A small-molecule ligand and the protein it binds are described below.
Small molecule (SMILES): CC(=O)N[C@@H]1[C@@H](O)[C@H](O)[C@@H](CO)O[C@H]1O

Binding-site contacts:
Ligand atom C1 contacts residue THR164 of chain 1.A at 4.0 Å.
Ligand atom C6 contacts residue GLU165 of chain 1.A at 4.1 Å.
Ligand atom C2 contacts residue ASN470 of chain 1.A at 2.6 Å.
Ligand atom C5 contacts residue THR164 of chain 1.A at 4.1 Å.
Ligand atom C7 contacts residue ASN470 of chain 1.A at 3.6 Å.
Ligand atom O6 contacts residue THR164 of chain 1.A at 2.2 Å (h-bond).
Ligand atom C4 contacts residue ASN470 of chain 1.A at 4.2 Å.
Ligand atom C5 contacts residue ASN470 of chain 1.A at 3.6 Å.
Ligand atom N2 contacts residue ASN470 of chain 1.A at 3.2 Å (h-bond).
Ligand atom O5 contacts residue THR164 of chain 1.A at 3.4 Å.
Ligand atom C1 contacts residue ASN470 of chain 1.A at 1.4 Å.
Ligand atom O5 contacts residue ASN470 of chain 1.A at 2.3 Å (h-bond).
Ligand atom C3 contacts residue ASN470 of chain 1.A at 3.9 Å.
Ligand atom C6 contacts residue THR164 of chain 1.A at 3.5 Å.
Ligand atom O6 contacts residue GLU165 of chain 1.A at 3.8 Å.
Ligand atom O7 contacts residue ASN470 of chain 1.A at 3.5 Å (h-bond).

Sequence of chain 1.A:
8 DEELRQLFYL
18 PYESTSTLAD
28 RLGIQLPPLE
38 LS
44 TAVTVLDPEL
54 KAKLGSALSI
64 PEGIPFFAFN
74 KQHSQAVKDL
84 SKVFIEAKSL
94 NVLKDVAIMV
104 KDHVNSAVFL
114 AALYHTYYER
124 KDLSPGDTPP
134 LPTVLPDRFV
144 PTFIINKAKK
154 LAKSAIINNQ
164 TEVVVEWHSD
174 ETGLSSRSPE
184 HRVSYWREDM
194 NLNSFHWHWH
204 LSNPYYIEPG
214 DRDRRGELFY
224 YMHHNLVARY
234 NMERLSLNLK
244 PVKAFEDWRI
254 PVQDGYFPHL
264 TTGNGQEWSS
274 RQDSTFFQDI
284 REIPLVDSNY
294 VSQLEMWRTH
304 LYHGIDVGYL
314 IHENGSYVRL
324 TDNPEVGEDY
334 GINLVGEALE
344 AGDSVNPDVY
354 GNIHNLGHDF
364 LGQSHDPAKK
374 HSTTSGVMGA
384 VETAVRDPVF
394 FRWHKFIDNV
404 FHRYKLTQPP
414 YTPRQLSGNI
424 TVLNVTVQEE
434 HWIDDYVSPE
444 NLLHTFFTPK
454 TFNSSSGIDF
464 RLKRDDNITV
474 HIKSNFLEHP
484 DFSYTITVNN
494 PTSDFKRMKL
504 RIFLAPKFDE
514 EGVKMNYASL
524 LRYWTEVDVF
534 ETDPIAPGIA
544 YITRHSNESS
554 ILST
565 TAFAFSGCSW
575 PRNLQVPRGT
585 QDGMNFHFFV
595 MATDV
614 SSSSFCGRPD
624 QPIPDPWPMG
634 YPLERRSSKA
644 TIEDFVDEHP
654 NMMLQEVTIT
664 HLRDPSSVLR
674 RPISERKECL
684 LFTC